Binding-site contacts:
Ligand atom C1 contacts residue SER73 of chain 1.C at 3.5 Å.
Ligand atom C1 contacts residue ASN71 of chain 1.C at 1.4 Å.
Ligand atom C6 contacts residue ASP74 of chain 1.C at 4.0 Å.
Ligand atom C4 contacts residue ASN71 of chain 1.C at 4.1 Å.
Ligand atom O4 contacts residue ARG100 of chain 1.C at 4.1 Å.
Ligand atom C5 contacts residue ASP74 of chain 1.C at 4.3 Å.
Ligand atom C5 contacts residue ASN71 of chain 1.C at 3.4 Å.
Ligand atom O6 contacts residue ASP74 of chain 1.C at 3.9 Å.
Ligand atom O5 contacts residue ASN71 of chain 1.C at 2.4 Å (h-bond).
Ligand atom C8 contacts residue ASN71 of chain 1.C at 3.8 Å.
Ligand atom C7 contacts residue ARG100 of chain 1.C at 3.6 Å.
Ligand atom C6 contacts residue ASN71 of chain 1.C at 3.4 Å.
Ligand atom C8 contacts residue ARG100 of chain 1.C at 4.0 Å.
Ligand atom C1 contacts residue ASP74 of chain 1.C at 3.8 Å.
Ligand atom O7 contacts residue ASN71 of chain 1.C at 3.5 Å (h-bond).
Ligand atom C2 contacts residue ASN71 of chain 1.C at 2.4 Å.
Ligand atom C8 contacts residue HIS122 of chain 1.B at 4.0 Å.
Ligand atom C3 contacts residue ASN71 of chain 1.C at 3.7 Å.
Ligand atom O6 contacts residue ASN71 of chain 1.C at 2.4 Å (h-bond).
Ligand atom C3 contacts residue SER73 of chain 1.C at 4.3 Å.
Ligand atom O7 contacts residue ARG100 of chain 1.C at 2.7 Å (salt-bridge).
Ligand atom C6 contacts residue THR121 of chain 1.B at 4.2 Å.
Ligand atom O5 contacts residue ASP74 of chain 1.C at 3.4 Å (salt-bridge).
Ligand atom C2 contacts residue SER73 of chain 1.C at 4.4 Å.
Ligand atom O5 contacts residue SER73 of chain 1.C at 3.4 Å.
Ligand atom C7 contacts residue ASN71 of chain 1.C at 3.3 Å.
Ligand atom N2 contacts residue SER73 of chain 1.C at 4.4 Å.
Ligand atom N2 contacts residue ASN71 of chain 1.C at 3.0 Å (h-bond).

A small-molecule ligand and the protein it binds are described below.
Small molecule (SMILES): CC(=O)N[C@H]1[C@H](O[C@H]2[C@H](O)[C@@H](NC(C)=O)CO[C@@H]2CO)O[C@H](CO)[C@@H](O[C@@H]2O[C@H](CO)[C@@H](O)[C@H](O)[C@@H]2O)[C@@H]1O

Sequence of chain 1.B:
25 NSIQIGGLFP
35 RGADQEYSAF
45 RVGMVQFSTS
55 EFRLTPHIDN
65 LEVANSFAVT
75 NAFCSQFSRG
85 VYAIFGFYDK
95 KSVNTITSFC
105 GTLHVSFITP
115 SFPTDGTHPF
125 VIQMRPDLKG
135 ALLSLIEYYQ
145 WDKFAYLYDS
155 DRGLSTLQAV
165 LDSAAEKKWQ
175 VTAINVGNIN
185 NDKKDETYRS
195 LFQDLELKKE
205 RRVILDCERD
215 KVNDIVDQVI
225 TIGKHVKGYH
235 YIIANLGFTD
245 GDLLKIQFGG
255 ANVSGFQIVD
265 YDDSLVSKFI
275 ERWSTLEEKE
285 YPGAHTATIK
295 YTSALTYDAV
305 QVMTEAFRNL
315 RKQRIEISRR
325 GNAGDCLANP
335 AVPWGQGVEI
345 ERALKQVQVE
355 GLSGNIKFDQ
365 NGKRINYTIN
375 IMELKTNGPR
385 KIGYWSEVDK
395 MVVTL

Sequence of chain 1.C:
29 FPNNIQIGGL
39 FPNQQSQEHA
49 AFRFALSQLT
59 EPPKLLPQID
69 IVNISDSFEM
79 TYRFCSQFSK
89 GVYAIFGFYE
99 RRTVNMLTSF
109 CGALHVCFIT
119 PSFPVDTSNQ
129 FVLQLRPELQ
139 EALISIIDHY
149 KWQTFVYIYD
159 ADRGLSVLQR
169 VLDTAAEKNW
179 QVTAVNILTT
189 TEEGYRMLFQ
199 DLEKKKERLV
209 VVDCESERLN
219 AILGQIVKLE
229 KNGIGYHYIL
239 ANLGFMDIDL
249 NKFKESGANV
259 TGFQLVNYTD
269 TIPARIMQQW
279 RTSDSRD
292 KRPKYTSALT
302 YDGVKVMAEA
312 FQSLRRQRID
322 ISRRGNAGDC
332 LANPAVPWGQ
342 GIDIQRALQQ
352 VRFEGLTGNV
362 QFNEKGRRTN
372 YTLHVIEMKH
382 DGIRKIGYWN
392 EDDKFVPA